This small molecule binds to this protein.
Small molecule (SMILES): CO[C@H](C(=O)CO)[C@H](O)[C@H](O)CO

Sequence of chain 2.A:
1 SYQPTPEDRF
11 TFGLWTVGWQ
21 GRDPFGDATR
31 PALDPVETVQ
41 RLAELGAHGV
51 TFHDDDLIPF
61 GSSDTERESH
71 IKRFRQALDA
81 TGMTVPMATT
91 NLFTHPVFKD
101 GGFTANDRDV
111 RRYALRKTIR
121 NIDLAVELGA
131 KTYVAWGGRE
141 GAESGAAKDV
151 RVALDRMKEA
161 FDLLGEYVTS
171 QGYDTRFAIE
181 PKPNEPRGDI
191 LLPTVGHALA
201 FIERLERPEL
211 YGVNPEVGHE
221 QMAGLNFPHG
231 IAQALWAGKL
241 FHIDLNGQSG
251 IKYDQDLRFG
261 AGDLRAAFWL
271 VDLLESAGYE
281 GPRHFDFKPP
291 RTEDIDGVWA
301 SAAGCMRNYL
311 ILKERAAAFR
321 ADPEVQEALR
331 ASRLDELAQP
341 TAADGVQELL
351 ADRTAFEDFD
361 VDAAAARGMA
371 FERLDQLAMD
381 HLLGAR

Sequence of chain 2.B:
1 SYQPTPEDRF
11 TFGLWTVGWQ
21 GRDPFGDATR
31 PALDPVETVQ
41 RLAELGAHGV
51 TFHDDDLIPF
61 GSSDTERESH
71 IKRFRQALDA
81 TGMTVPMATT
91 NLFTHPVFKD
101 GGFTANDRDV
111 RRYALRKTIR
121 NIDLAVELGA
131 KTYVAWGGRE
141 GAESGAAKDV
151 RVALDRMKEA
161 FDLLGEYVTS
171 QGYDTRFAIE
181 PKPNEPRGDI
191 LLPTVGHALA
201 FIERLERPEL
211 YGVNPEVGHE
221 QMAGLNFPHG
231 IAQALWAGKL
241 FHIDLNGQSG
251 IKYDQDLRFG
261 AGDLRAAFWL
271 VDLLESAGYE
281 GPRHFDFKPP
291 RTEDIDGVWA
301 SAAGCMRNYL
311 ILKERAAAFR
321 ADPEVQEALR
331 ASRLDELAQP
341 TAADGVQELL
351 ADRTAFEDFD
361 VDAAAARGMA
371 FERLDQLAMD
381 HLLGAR

Binding-site contacts:
Ligand atom O1 contacts residue PHE25 of chain 2.A at 3.9 Å.
Ligand atom O1 contacts residue ASP254 of chain 2.B at 3.8 Å.
Ligand atom O2 contacts residue GLU180 of chain 2.B at 2.8 Å (salt-bridge).
Ligand atom C3 contacts residue ASP286 of chain 2.B at 3.9 Å.
Ligand atom O1 contacts residue MG1 of chain 2.H at 3.4 Å.
Ligand atom C4 contacts residue GLU180 of chain 2.B at 3.6 Å.
Ligand atom O6 contacts residue GLU180 of chain 2.B at 2.6 Å (salt-bridge).
Ligand atom O2 contacts residue MG1 of chain 2.G at 2.5 Å.
Ligand atom C5 contacts residue HIS53 of chain 2.B at 3.1 Å.
Ligand atom C7 contacts residue TRP15 of chain 2.B at 3.4 Å (hydrophobic).
Ligand atom C2 contacts residue GLU180 of chain 2.B at 3.8 Å.
Ligand atom C2 contacts residue ASP286 of chain 2.B at 3.8 Å.
Ligand atom O3 contacts residue TRP15 of chain 2.B at 3.3 Å (h-bond).
Ligand atom O2 contacts residue HIS219 of chain 2.B at 3.4 Å.
Ligand atom C2 contacts residue TRP136 of chain 2.B at 3.8 Å (hydrophobic).
Ligand atom O6 contacts residue VAL134 of chain 2.B at 3.2 Å.
Ligand atom C4 contacts residue MG1 of chain 2.G at 3.5 Å.
Ligand atom O4 contacts residue TRP15 of chain 2.B at 3.7 Å.
Ligand atom O5 contacts residue TRP136 of chain 2.B at 3.5 Å.
Ligand atom C4 contacts residue ASP286 of chain 2.B at 3.9 Å.
Ligand atom O4 contacts residue ASP286 of chain 2.B at 2.8 Å (salt-bridge).
Ligand atom O5 contacts residue PHE93 of chain 2.B at 3.7 Å.
Ligand atom O5 contacts residue HIS53 of chain 2.B at 2.7 Å (h-bond).
Ligand atom O1 contacts residue HIS219 of chain 2.B at 3.0 Å (h-bond).
Ligand atom C1 contacts residue LYS182 of chain 2.B at 3.8 Å.
Ligand atom C1 contacts residue PHE25 of chain 2.A at 3.4 Å (hydrophobic).
Ligand atom C3 contacts residue TRP136 of chain 2.B at 3.7 Å (hydrophobic).
Ligand atom O3 contacts residue ASP286 of chain 2.B at 3.4 Å (salt-bridge).
Ligand atom C1 contacts residue TRP136 of chain 2.B at 3.5 Å (hydrophobic).
Ligand atom O2 contacts residue ASP286 of chain 2.B at 3.4 Å (salt-bridge).
Ligand atom O4 contacts residue ASP244 of chain 2.B at 3.7 Å.
Ligand atom C6 contacts residue THR89 of chain 2.B at 3.4 Å.
Ligand atom O2 contacts residue GLU216 of chain 2.B at 3.6 Å.
Ligand atom C6 contacts residue GLU180 of chain 2.B at 3.9 Å.
Ligand atom O1 contacts residue LYS182 of chain 2.B at 2.9 Å (salt-bridge).
Ligand atom C2 contacts residue MG1 of chain 2.G at 3.5 Å.
Ligand atom O4 contacts residue GLU180 of chain 2.B at 3.2 Å (salt-bridge).
Ligand atom C6 contacts residue HIS53 of chain 2.B at 3.7 Å.
Ligand atom O4 contacts residue MG1 of chain 2.G at 2.5 Å.
Ligand atom O1 contacts residue TRP136 of chain 2.B at 3.6 Å.